Binding-site contacts:
Ligand atom C3 contacts residue ASN231 of chain 1.C at 3.8 Å.
Ligand atom O7 contacts residue GLU462 of chain 1.B at 3.5 Å (salt-bridge).
Ligand atom O5 contacts residue THR105 of chain 1.C at 3.9 Å.
Ligand atom C8 contacts residue ASN231 of chain 1.C at 3.4 Å.
Ligand atom C1 contacts residue THR233 of chain 1.C at 4.5 Å.
Ligand atom O7 contacts residue ASN231 of chain 1.C at 4.3 Å.
Ligand atom O7 contacts residue LYS459 of chain 1.B at 3.5 Å (salt-bridge).
Ligand atom C1 contacts residue ASN231 of chain 1.C at 1.4 Å.
Ligand atom C5 contacts residue THR105 of chain 1.C at 4.5 Å.
Ligand atom O6 contacts residue THR105 of chain 1.C at 3.3 Å.
Ligand atom O5 contacts residue THR233 of chain 1.C at 4.3 Å.
Ligand atom C5 contacts residue ASN231 of chain 1.C at 3.7 Å.
Ligand atom C4 contacts residue ASN231 of chain 1.C at 4.2 Å.
Ligand atom C8 contacts residue LYS459 of chain 1.B at 4.2 Å.
Ligand atom C6 contacts residue THR105 of chain 1.C at 4.0 Å.
Ligand atom C2 contacts residue ASN231 of chain 1.C at 2.5 Å.
Ligand atom N2 contacts residue GLU462 of chain 1.B at 2.7 Å (salt-bridge).
Ligand atom N2 contacts residue ASN231 of chain 1.C at 2.9 Å (h-bond).
Ligand atom C7 contacts residue ASN231 of chain 1.C at 3.6 Å.
Ligand atom O3 contacts residue ARG454 of chain 1.B at 4.4 Å.
Ligand atom O6 contacts residue THR233 of chain 1.C at 4.1 Å.
Ligand atom C2 contacts residue GLU462 of chain 1.B at 3.6 Å.
Ligand atom O3 contacts residue GLU462 of chain 1.B at 4.0 Å.
Ligand atom C3 contacts residue GLU462 of chain 1.B at 4.5 Å.
Ligand atom C7 contacts residue GLU462 of chain 1.B at 3.5 Å.
Ligand atom O5 contacts residue ASN231 of chain 1.C at 2.4 Å (h-bond).
Ligand atom C1 contacts residue THR105 of chain 1.C at 4.3 Å.
Ligand atom C7 contacts residue LYS459 of chain 1.B at 4.2 Å.

The protein below binds the small molecule below.
Small molecule (SMILES): CC(=O)N[C@@H]1[C@@H](O)[C@H](O)[C@@H](CO)O[C@H]1O

Sequence of chain 1.C:
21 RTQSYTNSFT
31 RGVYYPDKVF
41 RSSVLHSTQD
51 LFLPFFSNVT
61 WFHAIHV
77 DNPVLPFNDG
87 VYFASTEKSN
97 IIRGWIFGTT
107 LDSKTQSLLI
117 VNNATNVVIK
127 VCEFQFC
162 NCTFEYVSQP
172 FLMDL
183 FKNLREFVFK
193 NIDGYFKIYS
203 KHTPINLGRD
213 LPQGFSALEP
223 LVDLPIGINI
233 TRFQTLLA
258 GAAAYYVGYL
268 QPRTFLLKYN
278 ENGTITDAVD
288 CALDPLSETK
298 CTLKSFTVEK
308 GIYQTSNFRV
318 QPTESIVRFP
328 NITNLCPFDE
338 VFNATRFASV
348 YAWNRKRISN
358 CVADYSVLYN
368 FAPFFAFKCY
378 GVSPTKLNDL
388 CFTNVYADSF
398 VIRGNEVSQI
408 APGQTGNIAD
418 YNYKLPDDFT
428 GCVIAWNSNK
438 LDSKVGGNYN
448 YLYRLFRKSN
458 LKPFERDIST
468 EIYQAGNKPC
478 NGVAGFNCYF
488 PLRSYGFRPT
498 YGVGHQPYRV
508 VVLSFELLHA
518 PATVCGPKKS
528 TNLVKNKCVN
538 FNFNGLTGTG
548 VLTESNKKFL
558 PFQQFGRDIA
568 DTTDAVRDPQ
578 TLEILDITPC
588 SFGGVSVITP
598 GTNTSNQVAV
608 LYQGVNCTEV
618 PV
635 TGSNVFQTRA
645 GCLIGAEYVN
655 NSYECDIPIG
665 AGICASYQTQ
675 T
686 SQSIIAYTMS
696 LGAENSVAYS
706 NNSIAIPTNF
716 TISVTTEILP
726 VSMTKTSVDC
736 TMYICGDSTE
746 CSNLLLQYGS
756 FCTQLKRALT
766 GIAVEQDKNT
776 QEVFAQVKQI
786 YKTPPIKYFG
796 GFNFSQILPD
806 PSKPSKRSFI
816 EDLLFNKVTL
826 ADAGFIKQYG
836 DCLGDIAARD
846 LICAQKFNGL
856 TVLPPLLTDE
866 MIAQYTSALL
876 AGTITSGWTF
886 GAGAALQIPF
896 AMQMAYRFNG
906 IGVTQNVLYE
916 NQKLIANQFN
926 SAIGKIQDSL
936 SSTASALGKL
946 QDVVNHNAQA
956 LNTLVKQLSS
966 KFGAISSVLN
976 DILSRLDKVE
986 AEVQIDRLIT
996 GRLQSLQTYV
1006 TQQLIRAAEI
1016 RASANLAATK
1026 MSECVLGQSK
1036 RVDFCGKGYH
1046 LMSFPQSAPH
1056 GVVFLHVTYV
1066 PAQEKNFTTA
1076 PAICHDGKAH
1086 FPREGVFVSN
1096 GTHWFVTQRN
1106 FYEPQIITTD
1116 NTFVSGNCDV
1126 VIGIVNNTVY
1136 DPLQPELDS

Sequence of chain 1.B:
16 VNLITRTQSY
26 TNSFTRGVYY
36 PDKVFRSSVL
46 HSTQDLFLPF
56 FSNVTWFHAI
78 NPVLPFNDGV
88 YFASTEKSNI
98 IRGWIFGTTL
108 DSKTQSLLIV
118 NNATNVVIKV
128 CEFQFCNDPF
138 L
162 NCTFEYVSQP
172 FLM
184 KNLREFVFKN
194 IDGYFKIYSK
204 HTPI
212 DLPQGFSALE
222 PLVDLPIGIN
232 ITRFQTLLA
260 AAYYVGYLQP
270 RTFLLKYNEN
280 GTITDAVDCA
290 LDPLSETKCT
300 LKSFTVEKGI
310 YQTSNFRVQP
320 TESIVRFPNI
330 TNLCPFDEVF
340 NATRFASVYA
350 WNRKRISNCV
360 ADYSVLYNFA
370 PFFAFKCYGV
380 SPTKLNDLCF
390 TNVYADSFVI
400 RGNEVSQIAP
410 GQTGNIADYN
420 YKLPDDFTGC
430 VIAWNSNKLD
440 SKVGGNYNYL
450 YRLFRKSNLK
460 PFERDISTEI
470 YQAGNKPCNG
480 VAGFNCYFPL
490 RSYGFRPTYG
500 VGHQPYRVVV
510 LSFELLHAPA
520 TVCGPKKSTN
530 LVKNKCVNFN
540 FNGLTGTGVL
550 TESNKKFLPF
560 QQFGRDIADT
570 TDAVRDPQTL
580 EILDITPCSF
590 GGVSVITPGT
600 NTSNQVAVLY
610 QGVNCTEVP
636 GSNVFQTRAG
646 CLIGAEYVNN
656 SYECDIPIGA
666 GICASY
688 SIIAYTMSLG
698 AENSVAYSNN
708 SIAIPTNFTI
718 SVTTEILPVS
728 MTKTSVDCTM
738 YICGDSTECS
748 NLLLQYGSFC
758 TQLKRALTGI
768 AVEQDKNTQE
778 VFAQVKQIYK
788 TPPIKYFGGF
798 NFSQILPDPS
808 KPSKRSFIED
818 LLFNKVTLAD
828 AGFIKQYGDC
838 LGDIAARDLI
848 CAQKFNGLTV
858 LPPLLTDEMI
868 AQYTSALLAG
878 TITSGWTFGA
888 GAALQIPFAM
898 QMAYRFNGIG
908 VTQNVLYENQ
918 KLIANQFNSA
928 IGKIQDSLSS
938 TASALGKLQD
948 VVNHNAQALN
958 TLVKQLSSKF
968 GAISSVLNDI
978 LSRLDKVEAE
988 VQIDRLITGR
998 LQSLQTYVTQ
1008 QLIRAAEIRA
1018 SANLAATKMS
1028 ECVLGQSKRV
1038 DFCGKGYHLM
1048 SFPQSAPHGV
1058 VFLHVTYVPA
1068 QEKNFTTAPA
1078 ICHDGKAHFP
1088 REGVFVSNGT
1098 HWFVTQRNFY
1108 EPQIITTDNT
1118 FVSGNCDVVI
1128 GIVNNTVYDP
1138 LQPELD